The small molecule below binds the protein below.
Small molecule (SMILES): Cc1ccc(C(=O)Nc2ccc(S(=O)(=O)O)c3cc(S(=O)(=O)O)cc(S(=O)(=O)O)c23)cc1NC(=O)c1cccc(NC(=O)Nc2cccc(C(=O)Nc3cc(C(=O)Nc4ccc(S(=O)(=O)O)c5cc(S(=O)(=O)O)cc(S(=O)(=O)O)c45)ccc3C)c2)c1

Sequence of chain 1.A:
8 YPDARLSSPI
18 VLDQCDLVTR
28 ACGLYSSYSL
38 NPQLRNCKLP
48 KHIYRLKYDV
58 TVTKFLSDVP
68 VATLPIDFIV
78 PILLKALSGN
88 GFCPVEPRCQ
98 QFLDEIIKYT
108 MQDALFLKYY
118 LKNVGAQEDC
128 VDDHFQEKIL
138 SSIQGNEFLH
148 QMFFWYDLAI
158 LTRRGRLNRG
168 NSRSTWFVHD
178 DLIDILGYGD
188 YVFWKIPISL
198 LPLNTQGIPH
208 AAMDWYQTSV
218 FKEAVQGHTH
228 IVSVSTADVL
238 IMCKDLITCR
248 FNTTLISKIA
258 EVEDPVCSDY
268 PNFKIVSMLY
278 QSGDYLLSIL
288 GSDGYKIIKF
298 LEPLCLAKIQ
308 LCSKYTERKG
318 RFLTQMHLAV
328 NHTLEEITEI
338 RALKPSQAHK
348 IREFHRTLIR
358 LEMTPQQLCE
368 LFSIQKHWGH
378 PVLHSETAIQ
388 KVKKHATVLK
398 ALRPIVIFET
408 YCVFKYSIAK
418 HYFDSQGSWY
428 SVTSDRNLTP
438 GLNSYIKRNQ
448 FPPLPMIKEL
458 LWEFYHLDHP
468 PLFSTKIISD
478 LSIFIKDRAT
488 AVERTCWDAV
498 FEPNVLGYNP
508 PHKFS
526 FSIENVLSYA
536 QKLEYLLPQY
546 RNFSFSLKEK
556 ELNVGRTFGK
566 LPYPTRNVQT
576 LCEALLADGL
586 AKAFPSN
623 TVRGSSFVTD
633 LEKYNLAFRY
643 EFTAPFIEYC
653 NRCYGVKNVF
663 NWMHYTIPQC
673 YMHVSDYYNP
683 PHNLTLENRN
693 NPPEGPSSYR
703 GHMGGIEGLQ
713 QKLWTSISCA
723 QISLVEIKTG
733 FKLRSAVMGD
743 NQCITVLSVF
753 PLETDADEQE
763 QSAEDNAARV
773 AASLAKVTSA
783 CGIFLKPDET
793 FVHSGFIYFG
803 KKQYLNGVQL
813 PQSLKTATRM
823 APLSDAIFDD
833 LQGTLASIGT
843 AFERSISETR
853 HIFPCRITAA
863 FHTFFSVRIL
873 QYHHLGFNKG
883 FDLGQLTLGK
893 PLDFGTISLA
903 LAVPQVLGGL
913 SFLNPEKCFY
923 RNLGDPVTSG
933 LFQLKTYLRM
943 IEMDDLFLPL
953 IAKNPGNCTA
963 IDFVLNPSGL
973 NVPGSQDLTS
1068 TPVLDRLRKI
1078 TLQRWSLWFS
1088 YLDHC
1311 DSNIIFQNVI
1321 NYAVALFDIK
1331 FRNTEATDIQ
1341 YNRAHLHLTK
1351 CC

Binding-site contacts:
Ligand atom O30 contacts residue LYS293 of chain 1.A at 3.3 Å (salt-bridge).
Ligand atom O28 contacts residue VAL559 of chain 1.A at 2.9 Å.
Ligand atom C26 contacts residue MET323 of chain 1.A at 4.0 Å (hydrophobic).
Ligand atom S21 contacts residue VAL559 of chain 1.A at 2.8 Å.
Ligand atom C7 contacts residue ASN558 of chain 1.A at 3.9 Å.
Ligand atom C40 contacts residue GLU791 of chain 1.A at 3.6 Å.
Ligand atom N44 contacts residue LEU303 of chain 1.A at 3.9 Å.
Ligand atom C52 contacts residue GLU299 of chain 1.A at 3.8 Å.
Ligand atom C12 contacts residue ASN558 of chain 1.A at 4.0 Å.
Ligand atom O29 contacts residue VAL559 of chain 1.A at 2.4 Å.
Ligand atom C42 contacts residue PHE793 of chain 1.A at 3.8 Å (hydrophobic).
Ligand atom O45 contacts residue TYR800 of chain 1.A at 3.2 Å.
Ligand atom S21 contacts residue LYS293 of chain 1.A at 3.7 Å.
Ligand atom S31 contacts residue LYS391 of chain 1.A at 3.5 Å (salt-bridge).
Ligand atom C40 contacts residue PHE319 of chain 1.A at 3.7 Å (hydrophobic).
Ligand atom C46 contacts residue GLU299 of chain 1.A at 3.5 Å.
Ligand atom C12 contacts residue LYS296 of chain 1.A at 3.6 Å.
Ligand atom O36 contacts residue LYS391 of chain 1.A at 3.5 Å (salt-bridge).
Ligand atom C38 contacts residue PHE319 of chain 1.A at 4.0 Å (hydrophobic).
Ligand atom C33 contacts residue PRO300 of chain 1.A at 4.0 Å (hydrophobic).
Ligand atom O35 contacts residue LYS391 of chain 1.A at 3.7 Å.
Ligand atom O30 contacts residue VAL559 of chain 1.A at 3.0 Å.
Ligand atom C43 contacts residue LEU303 of chain 1.A at 3.6 Å (hydrophobic).
Ligand atom O36 contacts residue HIS392 of chain 1.A at 3.4 Å (h-bond).
Ligand atom C47 contacts residue GLU299 of chain 1.A at 4.0 Å.
Ligand atom C50 contacts residue GLU299 of chain 1.A at 3.2 Å.
Ligand atom O36 contacts residue LYS388 of chain 1.A at 3.4 Å.
Ligand atom O29 contacts residue ASN558 of chain 1.A at 4.0 Å.
Ligand atom O32 contacts residue MET323 of chain 1.A at 3.4 Å (h-bond).
Ligand atom C7 contacts residue LYS296 of chain 1.A at 3.4 Å.
Ligand atom O28 contacts residue LYS293 of chain 1.A at 3.1 Å (salt-bridge).
Ligand atom C47 contacts residue TYR800 of chain 1.A at 4.0 Å (hydrophobic).
Ligand atom C27 contacts residue PHE297 of chain 1.A at 2.9 Å (hydrophobic).
Ligand atom C37 contacts residue PRO300 of chain 1.A at 3.9 Å (hydrophobic).
Ligand atom C26 contacts residue PRO300 of chain 1.A at 3.9 Å (hydrophobic).
Ligand atom O45 contacts residue LEU303 of chain 1.A at 3.0 Å.
Ligand atom O34 contacts residue LYS391 of chain 1.A at 2.9 Å (salt-bridge).
Ligand atom C48 contacts residue GLU299 of chain 1.A at 3.0 Å.
Ligand atom N19 contacts residue PRO300 of chain 1.A at 3.7 Å.
Ligand atom C40 contacts residue PHE793 of chain 1.A at 3.9 Å (hydrophobic).